Binding-site contacts:
Ligand atom C4 contacts residue ALA394 of chain 3.D at 4.3 Å (hydrophobic).
Ligand atom O5 contacts residue ILE387 of chain 3.D at 4.0 Å.
Ligand atom O6 contacts residue ASP388 of chain 3.D at 3.2 Å (salt-bridge).
Ligand atom C5 contacts residue VAL140 of chain 1.D at 4.2 Å (hydrophobic).
Ligand atom C6 contacts residue VAL140 of chain 1.D at 3.9 Å (hydrophobic).
Ligand atom C2 contacts residue GLY397 of chain 3.D at 3.8 Å.
Ligand atom C2 contacts residue ASN398 of chain 3.D at 2.4 Å.
Ligand atom O2 contacts residue GLY397 of chain 3.D at 2.9 Å (h-bond).
Ligand atom C3 contacts residue ASN398 of chain 3.D at 3.7 Å.
Ligand atom O2 contacts residue ALA393 of chain 3.D at 3.6 Å.
Ligand atom C3 contacts residue GLY397 of chain 3.D at 4.1 Å.
Ligand atom C1 contacts residue ALA394 of chain 3.D at 4.0 Å (hydrophobic).
Ligand atom O3 contacts residue LEU139 of chain 1.D at 4.1 Å.
Ligand atom O5 contacts residue ALA394 of chain 3.D at 3.9 Å.
Ligand atom C4 contacts residue ASN398 of chain 3.D at 4.1 Å.
Ligand atom O2 contacts residue ASN398 of chain 3.D at 2.9 Å (h-bond).
Ligand atom C5 contacts residue ASN398 of chain 3.D at 3.6 Å.
Ligand atom C3 contacts residue VAL140 of chain 1.D at 4.4 Å (hydrophobic).
Ligand atom C6 contacts residue GLY397 of chain 3.D at 4.3 Å.
Ligand atom C1 contacts residue ASN398 of chain 3.D at 1.4 Å.
Ligand atom O5 contacts residue ASN398 of chain 3.D at 2.3 Å (h-bond).
Ligand atom O4 contacts residue GLY141 of chain 1.D at 4.4 Å.
Ligand atom C6 contacts residue SER386 of chain 3.D at 3.7 Å.
Ligand atom O3 contacts residue VAL140 of chain 1.D at 4.3 Å.
Ligand atom C6 contacts residue GLY141 of chain 1.D at 4.0 Å.
Ligand atom O6 contacts residue ILE387 of chain 3.D at 3.7 Å.
Ligand atom C5 contacts residue GLY397 of chain 3.D at 4.0 Å.
Ligand atom C4 contacts residue GLY397 of chain 3.D at 3.5 Å.
Ligand atom C6 contacts residue ILE387 of chain 3.D at 4.2 Å (hydrophobic).
Ligand atom C6 contacts residue ASP388 of chain 3.D at 4.3 Å.
Ligand atom O3 contacts residue ALA393 of chain 3.D at 2.8 Å (h-bond).
Ligand atom C4 contacts residue VAL140 of chain 1.D at 3.3 Å (hydrophobic).
Ligand atom C1 contacts residue GLY397 of chain 3.D at 4.4 Å.
Ligand atom C2 contacts residue ALA394 of chain 3.D at 4.1 Å (hydrophobic).
Ligand atom O4 contacts residue VAL140 of chain 1.D at 2.4 Å (h-bond).
Ligand atom C4 contacts residue ALA393 of chain 3.D at 4.2 Å (hydrophobic).
Ligand atom O6 contacts residue ALA394 of chain 3.D at 3.9 Å.
Ligand atom C3 contacts residue ALA393 of chain 3.D at 3.3 Å (hydrophobic).
Ligand atom O6 contacts residue SER386 of chain 3.D at 3.8 Å.

Sequence of chain 3.D:
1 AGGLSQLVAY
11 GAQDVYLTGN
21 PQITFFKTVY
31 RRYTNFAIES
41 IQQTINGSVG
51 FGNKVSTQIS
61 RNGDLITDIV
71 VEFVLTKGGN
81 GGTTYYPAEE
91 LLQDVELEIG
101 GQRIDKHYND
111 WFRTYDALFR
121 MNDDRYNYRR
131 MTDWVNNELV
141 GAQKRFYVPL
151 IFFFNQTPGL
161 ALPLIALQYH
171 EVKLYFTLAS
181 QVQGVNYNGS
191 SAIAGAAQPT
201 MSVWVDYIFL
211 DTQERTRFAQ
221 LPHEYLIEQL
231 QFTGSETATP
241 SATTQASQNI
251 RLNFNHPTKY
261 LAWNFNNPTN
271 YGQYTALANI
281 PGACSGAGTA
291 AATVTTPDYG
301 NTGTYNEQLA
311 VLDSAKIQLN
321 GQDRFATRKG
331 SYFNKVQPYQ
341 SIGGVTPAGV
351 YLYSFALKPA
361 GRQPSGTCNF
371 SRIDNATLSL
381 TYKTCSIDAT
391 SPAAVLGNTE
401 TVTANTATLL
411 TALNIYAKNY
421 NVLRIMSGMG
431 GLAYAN

Sequence of chain 1.D:
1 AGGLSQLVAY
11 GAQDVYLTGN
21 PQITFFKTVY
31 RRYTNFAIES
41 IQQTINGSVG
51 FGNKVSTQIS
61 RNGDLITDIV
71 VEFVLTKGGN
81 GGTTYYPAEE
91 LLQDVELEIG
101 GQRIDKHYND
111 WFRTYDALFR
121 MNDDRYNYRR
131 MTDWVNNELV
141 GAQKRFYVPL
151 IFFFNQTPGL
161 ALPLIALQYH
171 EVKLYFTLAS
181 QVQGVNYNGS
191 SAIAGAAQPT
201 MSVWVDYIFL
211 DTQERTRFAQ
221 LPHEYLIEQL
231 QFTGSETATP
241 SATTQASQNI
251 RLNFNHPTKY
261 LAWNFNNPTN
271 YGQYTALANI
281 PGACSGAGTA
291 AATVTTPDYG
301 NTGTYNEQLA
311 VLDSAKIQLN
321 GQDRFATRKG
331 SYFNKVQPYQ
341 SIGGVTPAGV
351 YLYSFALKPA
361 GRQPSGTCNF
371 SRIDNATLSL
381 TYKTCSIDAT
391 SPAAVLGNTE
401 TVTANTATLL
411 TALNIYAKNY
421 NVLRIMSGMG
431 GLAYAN

A protein and the small-molecule ligand that binds it are described below.
Small molecule (SMILES): C[C@@H]1O[C@@H](O[C@H]2[C@H](O[C@@H]3OC[C@@H](O)[C@H](O)[C@H]3O)[C@@H](CO)OC[C@@H]2O)[C@@H](O[C@H]2O[C@H](CO)[C@H](O)[C@H](O)[C@H]2O)[C@H](O[C@H]2O[C@H](C)[C@@H](O)[C@H](O[C@H]3O[C@H](CO)[C@@H](O)[C@H](O)[C@@H]3O)[C@@H]2O)[C@@H]1O[C@@H]1OC[C@@H](O)[C@H](O)[C@H]1O